Sequence of chain 42.U:
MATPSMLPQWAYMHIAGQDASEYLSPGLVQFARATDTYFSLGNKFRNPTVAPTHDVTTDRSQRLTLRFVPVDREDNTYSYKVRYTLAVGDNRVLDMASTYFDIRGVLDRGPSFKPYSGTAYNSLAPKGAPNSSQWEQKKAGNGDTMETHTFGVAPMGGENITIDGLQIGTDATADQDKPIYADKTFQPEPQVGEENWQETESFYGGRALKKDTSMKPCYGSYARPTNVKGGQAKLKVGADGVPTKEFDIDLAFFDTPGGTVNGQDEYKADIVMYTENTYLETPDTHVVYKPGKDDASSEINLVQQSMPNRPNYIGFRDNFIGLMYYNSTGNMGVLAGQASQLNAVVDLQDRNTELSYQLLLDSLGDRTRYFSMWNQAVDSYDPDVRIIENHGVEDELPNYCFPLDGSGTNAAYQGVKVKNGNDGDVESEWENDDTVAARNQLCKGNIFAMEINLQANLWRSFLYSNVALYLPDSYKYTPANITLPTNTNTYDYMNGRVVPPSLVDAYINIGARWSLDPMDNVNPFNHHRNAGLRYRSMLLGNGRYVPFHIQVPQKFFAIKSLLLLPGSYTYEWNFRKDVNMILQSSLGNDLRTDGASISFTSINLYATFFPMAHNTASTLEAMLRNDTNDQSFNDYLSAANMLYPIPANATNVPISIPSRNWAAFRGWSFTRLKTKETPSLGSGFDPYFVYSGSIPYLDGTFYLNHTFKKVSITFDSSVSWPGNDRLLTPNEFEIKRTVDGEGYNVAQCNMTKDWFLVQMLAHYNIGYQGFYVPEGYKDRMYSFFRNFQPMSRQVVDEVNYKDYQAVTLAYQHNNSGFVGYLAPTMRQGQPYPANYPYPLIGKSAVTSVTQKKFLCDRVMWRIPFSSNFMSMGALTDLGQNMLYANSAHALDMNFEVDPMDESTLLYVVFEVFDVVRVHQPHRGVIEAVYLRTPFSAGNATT

This small molecule binds to this protein.
Small molecule (SMILES): CC[C@H](C)[C@H](NC(=O)[C@@H](N)CC(=O)O)C(=O)N[C@@H](CC(N)=O)C(=O)N[C@@H](Cc1ccccc1)C(=O)N[C@@H](CO)C(=O)N[C@@H](CO)C(=O)N[C@H](C=O)CC(C)C

Binding-site contacts:
Ligand atom CD1 contacts residue ASN634 of chain 42.T at 3.6 Å.
Ligand atom OD1 contacts residue ALA762 of chain 42.T at 3.5 Å.
Ligand atom CA contacts residue PHE45 of chain 42.U at 3.6 Å (hydrophobic).
Ligand atom CB contacts residue PHE45 of chain 42.U at 3.3 Å (hydrophobic).
Ligand atom O contacts residue GLU911 of chain 42.T at 3.1 Å (salt-bridge).
Ligand atom CB contacts residue GLY42 of chain 42.U at 3.5 Å.
Ligand atom N contacts residue PHE45 of chain 42.U at 3.4 Å (h-bond).
Ligand atom OD2 contacts residue SER871 of chain 42.T at 3.2 Å (h-bond).
Ligand atom O contacts residue ARG666 of chain 42.T at 3.1 Å (salt-bridge).
Ligand atom CA contacts residue ASN47 of chain 42.U at 3.8 Å.
Ligand atom CB contacts residue GLY42 of chain 42.U at 3.7 Å.
Ligand atom CZ contacts residue PHE633 of chain 42.T at 3.7 Å (hydrophobic).
Ligand atom OD2 contacts residue PRO864 of chain 42.T at 3.7 Å.
Ligand atom CG2 contacts residue LEU637 of chain 42.T at 3.8 Å (hydrophobic).
Ligand atom OD1 contacts residue ALA874 of chain 42.T at 3.7 Å.
Ligand atom CA contacts residue GLU911 of chain 42.T at 3.8 Å.
Ligand atom O contacts residue GLY42 of chain 42.U at 2.9 Å (h-bond).
Ligand atom CD1 contacts residue LEU637 of chain 42.T at 3.7 Å (hydrophobic).
Ligand atom N contacts residue ASN47 of chain 42.U at 3.8 Å.
Ligand atom O contacts residue TYR636 of chain 42.T at 3.1 Å (h-bond).
Ligand atom N contacts residue TYR636 of chain 42.T at 3.8 Å.
Ligand atom CA contacts residue TYR636 of chain 42.T at 3.7 Å (hydrophobic).
Ligand atom O contacts residue ASN47 of chain 42.U at 3.3 Å (h-bond).
Ligand atom CD1 contacts residue SER21 of chain 42.U at 3.6 Å.
Ligand atom N contacts residue ARG46 of chain 42.U at 3.5 Å (salt-bridge).
Ligand atom OD1 contacts residue ARG862 of chain 42.T at 3.1 Å.
Ligand atom O contacts residue TYR636 of chain 42.T at 3.5 Å (h-bond).
Ligand atom CA contacts residue GLY42 of chain 42.U at 3.6 Å.
Ligand atom CG1 contacts residue GLU911 of chain 42.T at 3.7 Å.
Ligand atom CG2 contacts residue TYR636 of chain 42.T at 3.4 Å (hydrophobic).
Ligand atom C contacts residue GLY42 of chain 42.U at 3.5 Å.
Ligand atom ND2 contacts residue ARG666 of chain 42.T at 3.4 Å (salt-bridge).
Ligand atom CD1 contacts residue ARG33 of chain 42.U at 3.8 Å.
Ligand atom N contacts residue SER871 of chain 42.T at 3.5 Å (h-bond).
Ligand atom CZ contacts residue ASN634 of chain 42.T at 3.8 Å.
Ligand atom C contacts residue GLU911 of chain 42.T at 3.3 Å.
Ligand atom N contacts residue GLY42 of chain 42.U at 3.2 Å (h-bond).
Ligand atom CD1 contacts residue ALA20 of chain 42.U at 3.7 Å (hydrophobic).
Ligand atom O contacts residue ARG46 of chain 42.U at 3.5 Å (salt-bridge).
Ligand atom CE1 contacts residue ASN634 of chain 42.T at 3.4 Å.

Sequence of chain 42.T:
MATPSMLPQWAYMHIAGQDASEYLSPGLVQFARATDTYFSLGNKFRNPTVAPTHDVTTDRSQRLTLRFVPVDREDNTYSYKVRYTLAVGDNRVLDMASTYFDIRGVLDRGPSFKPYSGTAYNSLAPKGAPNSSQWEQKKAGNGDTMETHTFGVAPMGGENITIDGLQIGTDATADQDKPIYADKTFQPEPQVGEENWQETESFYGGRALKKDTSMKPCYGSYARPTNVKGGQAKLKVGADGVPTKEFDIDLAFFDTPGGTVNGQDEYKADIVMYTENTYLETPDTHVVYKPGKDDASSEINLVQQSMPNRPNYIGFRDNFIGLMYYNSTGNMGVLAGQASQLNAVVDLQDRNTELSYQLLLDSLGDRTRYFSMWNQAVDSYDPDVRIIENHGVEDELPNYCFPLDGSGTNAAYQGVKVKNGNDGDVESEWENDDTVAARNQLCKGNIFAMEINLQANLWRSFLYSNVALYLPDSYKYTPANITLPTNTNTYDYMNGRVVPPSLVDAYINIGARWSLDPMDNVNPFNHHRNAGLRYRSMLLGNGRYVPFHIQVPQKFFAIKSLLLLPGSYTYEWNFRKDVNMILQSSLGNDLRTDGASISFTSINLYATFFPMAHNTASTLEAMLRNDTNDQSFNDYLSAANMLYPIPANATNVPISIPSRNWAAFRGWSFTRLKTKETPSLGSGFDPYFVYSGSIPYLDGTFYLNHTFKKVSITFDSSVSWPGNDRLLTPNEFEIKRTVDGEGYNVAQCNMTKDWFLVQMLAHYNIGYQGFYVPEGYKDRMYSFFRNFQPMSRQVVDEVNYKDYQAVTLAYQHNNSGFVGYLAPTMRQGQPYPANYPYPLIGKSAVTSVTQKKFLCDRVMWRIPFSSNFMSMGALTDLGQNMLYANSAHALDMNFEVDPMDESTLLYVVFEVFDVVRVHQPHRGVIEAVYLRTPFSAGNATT